A small-molecule ligand and the protein it binds are described below.
Small molecule (SMILES): Nc1nc2c(ncn2[C@@H]2O[C@H](CO[P](=O)(O)O[P](=O)(O)NP(=O)(O)O)[C@@H](O)[C@H]2O)c(=O)[nH]1

Binding-site contacts:
Ligand atom N3B contacts residue GLY13 of chain 4.A at 3.1 Å (h-bond).
Ligand atom O3G contacts residue LYS16 of chain 4.A at 2.8 Å (salt-bridge).
Ligand atom N1 contacts residue ASP119 of chain 4.A at 2.7 Å (salt-bridge).
Ligand atom O2G contacts residue MG1 of chain 4.D at 2.1 Å.
Ligand atom O2' contacts residue VAL29 of chain 4.A at 2.8 Å (h-bond).
Ligand atom O3A contacts residue GLY15 of chain 4.A at 3.3 Å (h-bond).
Ligand atom O3' contacts residue ASP30 of chain 4.A at 3.4 Å (salt-bridge).
Ligand atom O6 contacts residue LYS147 of chain 4.A at 3.5 Å (salt-bridge).
Ligand atom O1A contacts residue GLY15 of chain 4.A at 3.3 Å.
Ligand atom PG contacts residue MG1 of chain 4.D at 3.2 Å.
Ligand atom O1B contacts residue LYS16 of chain 4.A at 2.8 Å (salt-bridge).
Ligand atom O1A contacts residue ALA18 of chain 4.A at 2.8 Å (h-bond).
Ligand atom O1A contacts residue SER17 of chain 4.A at 3.3 Å (h-bond).
Ligand atom O1B contacts residue GLY15 of chain 4.A at 3.1 Å (h-bond).
Ligand atom O6 contacts residue ASP119 of chain 4.A at 3.3 Å (salt-bridge).
Ligand atom O2G contacts residue THR35 of chain 4.A at 2.8 Å (h-bond).
Ligand atom C6 contacts residue ASP119 of chain 4.A at 3.4 Å.
Ligand atom N7 contacts residue ASN116 of chain 4.A at 3.1 Å (h-bond).
Ligand atom O2B contacts residue MG1 of chain 4.D at 2.1 Å.
Ligand atom O1B contacts residue GLY13 of chain 4.A at 3.4 Å (h-bond).
Ligand atom O3G contacts residue GLY60 of chain 4.A at 2.6 Å (h-bond).
Ligand atom O1G contacts residue GLN61 of chain 4.A at 3.0 Å (h-bond).
Ligand atom O1B contacts residue VAL14 of chain 4.A at 3.4 Å (h-bond).
Ligand atom O6 contacts residue SER145 of chain 4.A at 3.4 Å.
Ligand atom C8 contacts residue ALA18 of chain 4.A at 3.4 Å (hydrophobic).
Ligand atom O2' contacts residue PHE28 of chain 4.A at 3.4 Å.
Ligand atom C5 contacts residue LYS117 of chain 4.A at 3.5 Å.
Ligand atom N3B contacts residue MG1 of chain 4.D at 3.5 Å.
Ligand atom O6 contacts residue ALA146 of chain 4.A at 2.9 Å (h-bond).
Ligand atom N2 contacts residue LEU120 of chain 4.A at 3.5 Å.
Ligand atom PB contacts residue MG1 of chain 4.D at 3.3 Å.
Ligand atom O1G contacts residue TYR32 of chain 4.A at 3.0 Å (h-bond).
Ligand atom N2 contacts residue ASP119 of chain 4.A at 3.0 Å (salt-bridge).
Ligand atom N7 contacts residue ALA18 of chain 4.A at 3.5 Å.
Ligand atom O6 contacts residue LYS117 of chain 4.A at 3.4 Å.
Ligand atom O2' contacts residue ASP30 of chain 4.A at 3.3 Å (salt-bridge).
Ligand atom C6 contacts residue LYS117 of chain 4.A at 3.5 Å.
Ligand atom O4' contacts residue LYS117 of chain 4.A at 3.4 Å (salt-bridge).
Ligand atom N9 contacts residue LYS117 of chain 4.A at 3.6 Å.
Ligand atom O2B contacts residue SER17 of chain 4.A at 2.8 Å (h-bond).

Sequence of chain 4.A:
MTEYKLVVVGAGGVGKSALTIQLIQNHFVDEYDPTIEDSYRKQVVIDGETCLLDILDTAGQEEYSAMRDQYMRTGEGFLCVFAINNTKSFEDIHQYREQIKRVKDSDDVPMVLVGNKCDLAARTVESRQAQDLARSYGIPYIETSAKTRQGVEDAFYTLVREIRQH